The protein below binds the small molecule below.
Small molecule (SMILES): Nc1nc2c(ncn2[C@@H]2O[C@@H]3CO[P](=O)(O)O[C@H]4[C@@H](O)[C@H](n5cnc6c(=O)[nH]c(N)nc65)O[C@@H]4CO[P](=O)(O)O[C@H]3[C@H]2O)c(=O)[nH]1

Sequence of chain 1.A:
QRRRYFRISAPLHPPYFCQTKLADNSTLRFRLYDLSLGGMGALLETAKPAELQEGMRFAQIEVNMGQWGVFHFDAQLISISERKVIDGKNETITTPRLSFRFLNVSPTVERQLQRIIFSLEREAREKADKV

Binding-site contacts:
Ligand atom O61 contacts residue ARG3 of chain 1.A at 3.0 Å (salt-bridge).
Ligand atom N71 contacts residue C2E1 of chain 1.C at 3.3 Å (h-bond).
Ligand atom C8 contacts residue SER100 of chain 1.A at 3.6 Å.
Ligand atom N9 contacts residue SER100 of chain 1.A at 3.2 Å (h-bond).
Ligand atom C21 contacts residue ARG4 of chain 1.A at 3.6 Å.
Ligand atom C4' contacts residue SER82 of chain 1.A at 3.7 Å.
Ligand atom O2' contacts residue SER82 of chain 1.A at 3.6 Å.
Ligand atom O4' contacts residue SER82 of chain 1.A at 3.5 Å (h-bond).
Ligand atom O6 contacts residue ARG8 of chain 1.A at 2.8 Å (salt-bridge).
Ligand atom N2 contacts residue SER80 of chain 1.A at 3.7 Å.
Ligand atom N71 contacts residue ARG3 of chain 1.A at 2.8 Å (salt-bridge).
Ligand atom O61 contacts residue C2E1 of chain 1.C at 3.6 Å (h-bond).
Ligand atom O6 contacts residue C2E1 of chain 1.C at 3.3 Å.
Ligand atom N1 contacts residue C2E1 of chain 1.C at 2.8 Å (h-bond).
Ligand atom N2 contacts residue ILE79 of chain 1.A at 3.6 Å.
Ligand atom N7 contacts residue C2E1 of chain 1.C at 3.3 Å (h-bond).
Ligand atom C2' contacts residue C2E1 of chain 1.C at 3.6 Å.
Ligand atom O5' contacts residue ARG98 of chain 1.A at 3.4 Å (salt-bridge).
Ligand atom C2A contacts residue ARG4 of chain 1.A at 3.6 Å.
Ligand atom C4 contacts residue C2E1 of chain 1.C at 3.7 Å.
Ligand atom C41 contacts residue ARG4 of chain 1.A at 3.6 Å.
Ligand atom C5 contacts residue C2E1 of chain 1.C at 3.6 Å.
Ligand atom O4' contacts residue SER100 of chain 1.A at 3.7 Å.
Ligand atom N11 contacts residue ARG4 of chain 1.A at 3.3 Å.
Ligand atom C2 contacts residue C2E1 of chain 1.C at 3.4 Å.
Ligand atom C81 contacts residue C2E1 of chain 1.C at 3.3 Å.
Ligand atom C4 contacts residue SER100 of chain 1.A at 3.5 Å.
Ligand atom N7 contacts residue ARG8 of chain 1.A at 2.8 Å (salt-bridge).
Ligand atom O2P contacts residue ARG4 of chain 1.A at 2.8 Å (salt-bridge).
Ligand atom C8 contacts residue C2E1 of chain 1.C at 3.3 Å.
Ligand atom O61 contacts residue ARG4 of chain 1.A at 3.7 Å.
Ligand atom O1P contacts residue ARG98 of chain 1.A at 3.2 Å (salt-bridge).
Ligand atom N2 contacts residue C2E1 of chain 1.C at 3.1 Å (h-bond).
Ligand atom C1' contacts residue SER100 of chain 1.A at 3.5 Å.
Ligand atom C61 contacts residue ARG4 of chain 1.A at 3.4 Å.
Ligand atom C5' contacts residue ARG98 of chain 1.A at 3.5 Å.
Ligand atom O21 contacts residue C2E1 of chain 1.C at 2.6 Å (h-bond).
Ligand atom C6 contacts residue C2E1 of chain 1.C at 3.4 Å.
Ligand atom N31 contacts residue ARG4 of chain 1.A at 3.6 Å.
Ligand atom C8 contacts residue ARG8 of chain 1.A at 3.6 Å.